This protein binds this small molecule.
Small molecule (SMILES): CC(C)CCC[C@@H](C)[C@H]1CC[C@H]2[C@@H]3CC=C4C[C@@H](O)CC[C@]4(C)[C@H]3CC[C@]12C

Sequence of chain 1.A:
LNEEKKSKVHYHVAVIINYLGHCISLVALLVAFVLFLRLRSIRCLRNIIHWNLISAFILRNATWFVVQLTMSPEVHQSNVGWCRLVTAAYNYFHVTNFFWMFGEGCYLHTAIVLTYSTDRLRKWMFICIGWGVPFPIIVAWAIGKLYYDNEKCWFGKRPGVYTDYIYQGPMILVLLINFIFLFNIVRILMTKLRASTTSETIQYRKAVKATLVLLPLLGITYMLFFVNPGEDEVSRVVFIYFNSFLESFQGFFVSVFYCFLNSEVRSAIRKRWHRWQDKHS

Binding-site contacts:
Ligand atom C15 contacts residue TYR323 of chain 1.A at 4.0 Å (hydrophobic).
Ligand atom C25 contacts residue PHE327 of chain 1.A at 3.6 Å (hydrophobic).
Ligand atom C2 contacts residue VAL316 of chain 1.A at 3.7 Å (hydrophobic).
Ligand atom C4 contacts residue VAL316 of chain 1.A at 4.2 Å (hydrophobic).
Ligand atom C6 contacts residue VAL319 of chain 1.A at 4.5 Å (hydrophobic).
Ligand atom C6 contacts residue HIS92 of chain 1.A at 4.1 Å.
Ligand atom C24 contacts residue PHE327 of chain 1.A at 3.7 Å (hydrophobic).
Ligand atom C15 contacts residue PLM1 of chain 1.K at 3.8 Å.
Ligand atom C16 contacts residue PLM1 of chain 1.K at 3.9 Å.
Ligand atom C19 contacts residue VAL319 of chain 1.A at 3.9 Å (hydrophobic).
Ligand atom C6 contacts residue PLM1 of chain 1.K at 4.2 Å.
Ligand atom C19 contacts residue VAL320 of chain 1.A at 3.7 Å (hydrophobic).
Ligand atom C3 contacts residue VAL316 of chain 1.A at 4.1 Å (hydrophobic).
Ligand atom C5 contacts residue VAL319 of chain 1.A at 4.4 Å (hydrophobic).
Ligand atom C4 contacts residue HIS92 of chain 1.A at 4.2 Å.
Ligand atom C19 contacts residue VAL316 of chain 1.A at 4.5 Å (hydrophobic).
Ligand atom C27 contacts residue PHE327 of chain 1.A at 3.7 Å (hydrophobic).
Ligand atom C18 contacts residue TYR323 of chain 1.A at 3.9 Å (hydrophobic).
Ligand atom C7 contacts residue PLM1 of chain 1.K at 4.0 Å.
Ligand atom O1 contacts residue VAL316 of chain 1.A at 3.6 Å.